Binding-site contacts:
Ligand atom C9 contacts residue LEU82 of chain 1.A at 3.5 Å (hydrophobic).
Ligand atom C4 contacts residue TYR98 of chain 1.A at 3.6 Å (hydrophobic).
Ligand atom C25 contacts residue VAL28 of chain 1.A at 3.8 Å (hydrophobic).
Ligand atom C3 contacts residue TYR98 of chain 1.A at 3.8 Å (hydrophobic).
Ligand atom O6 contacts residue ALA147 of chain 1.A at 3.2 Å (h-bond).
Ligand atom O5 contacts residue MET99 of chain 1.A at 2.8 Å (h-bond).
Ligand atom C15 contacts residue ASP161 of chain 1.A at 3.8 Å.
Ligand atom C13 contacts residue MET96 of chain 1.A at 3.5 Å (hydrophobic).
Ligand atom C3 contacts residue GLY102 of chain 1.A at 3.7 Å.
Ligand atom O5 contacts residue TYR98 of chain 1.A at 3.3 Å.
Ligand atom C28 contacts residue ALA147 of chain 1.A at 3.6 Å (hydrophobic).
Ligand atom C17 contacts residue VAL36 of chain 1.A at 3.8 Å (hydrophobic).
Ligand atom C5 contacts residue VAL28 of chain 1.A at 3.8 Å (hydrophobic).
Ligand atom C9 contacts residue ALA49 of chain 1.A at 3.7 Å (hydrophobic).
Ligand atom O4 contacts residue GLY29 of chain 1.A at 3.4 Å.
Ligand atom N1 contacts residue GLU97 of chain 1.A at 2.8 Å (salt-bridge).
Ligand atom C1 contacts residue VAL28 of chain 1.A at 3.6 Å (hydrophobic).
Ligand atom C8 contacts residue ALA49 of chain 1.A at 3.5 Å (hydrophobic).
Ligand atom C27 contacts residue ASN148 of chain 1.A at 3.7 Å.
Ligand atom C14 contacts residue LYS51 of chain 1.A at 3.8 Å.
Ligand atom C7 contacts residue LEU150 of chain 1.A at 3.5 Å (hydrophobic).
Ligand atom C22 contacts residue ALA147 of chain 1.A at 3.8 Å (hydrophobic).
Ligand atom C8 contacts residue LEU150 of chain 1.A at 3.7 Å (hydrophobic).
Ligand atom C9 contacts residue MET96 of chain 1.A at 3.8 Å (hydrophobic).
Ligand atom C10 contacts residue LEU150 of chain 1.A at 3.5 Å (hydrophobic).
Ligand atom O5 contacts residue GLU97 of chain 1.A at 3.7 Å.
Ligand atom C9 contacts residue LEU150 of chain 1.A at 3.8 Å (hydrophobic).
Ligand atom N1 contacts residue ALA49 of chain 1.A at 3.1 Å.
Ligand atom N4 contacts residue ALA147 of chain 1.A at 2.9 Å (h-bond).
Ligand atom C3 contacts residue MET99 of chain 1.A at 3.5 Å (hydrophobic).
Ligand atom C8 contacts residue GLU97 of chain 1.A at 3.6 Å.
Ligand atom C27 contacts residue ALA147 of chain 1.A at 3.2 Å (hydrophobic).
Ligand atom C2 contacts residue GLY102 of chain 1.A at 3.8 Å.
Ligand atom C15 contacts residue LYS51 of chain 1.A at 3.7 Å.
Ligand atom C20 contacts residue VAL28 of chain 1.A at 3.7 Å (hydrophobic).
Ligand atom C4 contacts residue MET99 of chain 1.A at 3.4 Å (hydrophobic).
Ligand atom C28 contacts residue SER103 of chain 1.A at 3.7 Å.
Ligand atom C23 contacts residue ALA147 of chain 1.A at 3.8 Å (hydrophobic).
Ligand atom C28 contacts residue GLU105 of chain 1.A at 3.3 Å.
Ligand atom O5 contacts residue ALA49 of chain 1.A at 3.8 Å.

The small molecule below binds the protein below.
Small molecule (SMILES): CN[C@@H]1C[C@H]2O[C@@](C)([C@@H]1OC)n1c3ccccc3c3c4c(c5c6ccccc6n2c5c31)C(=O)NC4

Sequence of chain 1.A:
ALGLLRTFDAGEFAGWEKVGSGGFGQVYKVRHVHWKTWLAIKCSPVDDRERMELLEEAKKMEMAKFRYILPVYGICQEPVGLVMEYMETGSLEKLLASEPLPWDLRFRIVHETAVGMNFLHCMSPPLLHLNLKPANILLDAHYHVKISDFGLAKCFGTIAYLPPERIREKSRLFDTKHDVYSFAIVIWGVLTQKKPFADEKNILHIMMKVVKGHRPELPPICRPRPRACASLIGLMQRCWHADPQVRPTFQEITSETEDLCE